Sequence of chain 1.A:
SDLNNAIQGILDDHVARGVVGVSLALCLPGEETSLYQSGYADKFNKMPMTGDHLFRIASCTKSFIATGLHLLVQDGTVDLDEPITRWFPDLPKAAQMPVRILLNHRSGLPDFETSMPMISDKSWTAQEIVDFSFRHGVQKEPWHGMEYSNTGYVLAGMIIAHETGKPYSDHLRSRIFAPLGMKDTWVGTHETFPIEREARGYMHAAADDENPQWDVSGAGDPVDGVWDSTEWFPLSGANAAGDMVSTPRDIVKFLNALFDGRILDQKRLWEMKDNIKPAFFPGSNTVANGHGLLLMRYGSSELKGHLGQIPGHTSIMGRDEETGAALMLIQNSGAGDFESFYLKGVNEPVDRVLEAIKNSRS

This protein binds this small molecule.
Small molecule (SMILES): N[C@H](Cc1ccccc1)C(=O)O

Binding-site contacts:
Ligand atom CB contacts residue GLN310 of chain 1.A at 3.9 Å.
Ligand atom CB contacts residue GLU114 of chain 1.A at 4.1 Å.
Ligand atom CE2 contacts residue ALA239 of chain 1.A at 4.1 Å (hydrophobic).
Ligand atom O contacts residue GLY309 of chain 1.A at 3.5 Å.
Ligand atom CB contacts residue ALA242 of chain 1.A at 3.5 Å (hydrophobic).
Ligand atom CZ contacts residue GLU114 of chain 1.A at 3.8 Å.
Ligand atom CD1 contacts residue ALA242 of chain 1.A at 4.1 Å (hydrophobic).
Ligand atom CG contacts residue ALA239 of chain 1.A at 4.1 Å (hydrophobic).
Ligand atom CD2 contacts residue GLU114 of chain 1.A at 3.3 Å.
Ligand atom C contacts residue TYR149 of chain 1.A at 3.9 Å (hydrophobic).
Ligand atom CE2 contacts residue MET119 of chain 1.A at 3.7 Å (hydrophobic).
Ligand atom CZ contacts residue PHE234 of chain 1.A at 3.8 Å (hydrophobic).
Ligand atom CD1 contacts residue ALA239 of chain 1.A at 4.0 Å (hydrophobic).
Ligand atom O contacts residue GLN310 of chain 1.A at 2.8 Å (h-bond).
Ligand atom CA contacts residue SER60 of chain 1.A at 2.6 Å.
Ligand atom CD1 contacts residue GLU114 of chain 1.A at 3.8 Å.
Ligand atom N contacts residue GLU114 of chain 1.A at 2.6 Å (salt-bridge).
Ligand atom CD1 contacts residue ASN151 of chain 1.A at 3.9 Å.
Ligand atom CB contacts residue SER60 of chain 1.A at 3.3 Å.
Ligand atom CD2 contacts residue ALA239 of chain 1.A at 4.1 Å (hydrophobic).
Ligand atom N contacts residue SER60 of chain 1.A at 3.7 Å.
Ligand atom CZ contacts residue MET119 of chain 1.A at 3.9 Å (hydrophobic).
Ligand atom CE1 contacts residue ALA239 of chain 1.A at 3.8 Å (hydrophobic).
Ligand atom CA contacts residue ASN151 of chain 1.A at 4.0 Å.
Ligand atom N contacts residue GLN310 of chain 1.A at 2.8 Å (h-bond).
Ligand atom CE2 contacts residue GLU114 of chain 1.A at 3.6 Å.
Ligand atom C contacts residue ALA59 of chain 1.A at 4.0 Å (hydrophobic).
Ligand atom C contacts residue SER60 of chain 1.A at 1.5 Å.
Ligand atom O contacts residue ALA59 of chain 1.A at 3.4 Å.
Ligand atom O contacts residue SER60 of chain 1.A at 2.3 Å (h-bond).
Ligand atom C contacts residue ALA242 of chain 1.A at 4.1 Å (hydrophobic).
Ligand atom CA contacts residue GLN310 of chain 1.A at 3.7 Å.
Ligand atom CD2 contacts residue GLN310 of chain 1.A at 4.1 Å.
Ligand atom CZ contacts residue ALA239 of chain 1.A at 4.0 Å (hydrophobic).
Ligand atom CA contacts residue GLU114 of chain 1.A at 3.6 Å.
Ligand atom CE1 contacts residue PHE113 of chain 1.A at 3.6 Å (hydrophobic).
Ligand atom C contacts residue GLN310 of chain 1.A at 3.8 Å.
Ligand atom CE1 contacts residue GLU114 of chain 1.A at 3.9 Å.
Ligand atom CE2 contacts residue PHE234 of chain 1.A at 3.6 Å (hydrophobic).
Ligand atom CG contacts residue GLU114 of chain 1.A at 3.5 Å.